This small molecule binds to this protein.
Small molecule (SMILES): CN(C)C(=O)c1cc2cc(c1)C(=O)N[C@H]([C@@H](O)CO)Cc1cccc(c1)OCCCCO2

Sequence of chain 1.C:
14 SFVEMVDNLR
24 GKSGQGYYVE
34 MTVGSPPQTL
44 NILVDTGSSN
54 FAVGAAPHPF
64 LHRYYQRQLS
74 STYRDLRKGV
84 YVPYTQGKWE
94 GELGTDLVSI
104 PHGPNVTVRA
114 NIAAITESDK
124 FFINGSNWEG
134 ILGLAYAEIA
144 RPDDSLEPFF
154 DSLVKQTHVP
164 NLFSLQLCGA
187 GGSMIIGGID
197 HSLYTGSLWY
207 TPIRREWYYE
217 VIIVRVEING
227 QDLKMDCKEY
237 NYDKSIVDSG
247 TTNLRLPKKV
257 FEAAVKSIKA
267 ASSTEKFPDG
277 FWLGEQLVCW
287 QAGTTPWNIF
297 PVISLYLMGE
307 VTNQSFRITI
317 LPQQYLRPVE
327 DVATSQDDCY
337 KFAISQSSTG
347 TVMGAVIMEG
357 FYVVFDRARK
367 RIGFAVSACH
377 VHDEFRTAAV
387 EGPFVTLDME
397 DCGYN

Binding-site contacts:
Ligand atom C54 contacts residue PHE124 of chain 1.C at 3.6 Å (hydrophobic).
Ligand atom C38 contacts residue GLY27 of chain 1.C at 3.3 Å.
Ligand atom C13 contacts residue GLN89 of chain 1.C at 3.7 Å.
Ligand atom C5 contacts residue ASP244 of chain 1.C at 3.6 Å.
Ligand atom C49 contacts residue LEU46 of chain 1.C at 3.5 Å (hydrophobic).
Ligand atom O1 contacts residue THR88 of chain 1.C at 3.1 Å (h-bond).
Ligand atom N11 contacts residue GLY246 of chain 1.C at 3.1 Å (h-bond).
Ligand atom C52 contacts residue GLN89 of chain 1.C at 3.6 Å.
Ligand atom C41 contacts residue GLY29 of chain 1.C at 3.6 Å.
Ligand atom C18 contacts residue GLN89 of chain 1.C at 3.6 Å.
Ligand atom C49 contacts residue GLY246 of chain 1.C at 3.2 Å.
Ligand atom C2 contacts residue GOL1 of chain 1.H at 3.4 Å.
Ligand atom C41 contacts residue GLN28 of chain 1.C at 3.4 Å.
Ligand atom O7 contacts residue ASP48 of chain 1.C at 2.5 Å (salt-bridge).
Ligand atom N25 contacts residue THR88 of chain 1.C at 3.7 Å.
Ligand atom O34 contacts residue THR248 of chain 1.C at 3.4 Å (h-bond).
Ligand atom O7 contacts residue GLY246 of chain 1.C at 3.6 Å.
Ligand atom O7 contacts residue ASP244 of chain 1.C at 2.7 Å (salt-bridge).
Ligand atom C21 contacts residue THR88 of chain 1.C at 3.6 Å.
Ligand atom O47 contacts residue TRP131 of chain 1.C at 3.6 Å.
Ligand atom O61 contacts residue GLN89 of chain 1.C at 2.7 Å (h-bond).
Ligand atom C17 contacts residue GLN89 of chain 1.C at 3.6 Å.
Ligand atom C41 contacts residue ILE126 of chain 1.C at 3.8 Å (hydrophobic).
Ligand atom O47 contacts residue ILE126 of chain 1.C at 3.5 Å.
Ligand atom C38 contacts residue THR248 of chain 1.C at 3.3 Å.
Ligand atom C41 contacts residue GLY27 of chain 1.C at 3.4 Å.
Ligand atom C58 contacts residue ASP48 of chain 1.C at 3.4 Å.
Ligand atom O1 contacts residue GOL1 of chain 1.H at 2.8 Å (h-bond).
Ligand atom C2 contacts residue ASP244 of chain 1.C at 3.4 Å.
Ligand atom C9 contacts residue TYR87 of chain 1.C at 3.7 Å (hydrophobic).
Ligand atom C5 contacts residue ASP48 of chain 1.C at 3.5 Å.
Ligand atom O61 contacts residue THR88 of chain 1.C at 3.0 Å (h-bond).
Ligand atom C54 contacts residue GLN89 of chain 1.C at 3.4 Å.
Ligand atom C15 contacts residue GLY246 of chain 1.C at 3.3 Å.
Ligand atom C35 contacts residue GLN89 of chain 1.C at 3.7 Å.
Ligand atom O1 contacts residue TYR87 of chain 1.C at 3.5 Å.
Ligand atom C14 contacts residue GLN89 of chain 1.C at 3.7 Å.
Ligand atom O61 contacts residue TYR87 of chain 1.C at 3.5 Å.
Ligand atom C26 contacts residue GLN89 of chain 1.C at 3.5 Å.
Ligand atom O24 contacts residue ARG251 of chain 1.C at 3.1 Å (salt-bridge).